A protein and the small-molecule ligand that binds it are described below.
Small molecule (SMILES): C[C@H](N)C(=O)N[C@@H](Cc1ccccc1)C(=O)N[C@@H](Cc1cnc[nH]1)C(=O)N[C@@H](CS)C(=O)N[C@@H](C)C(=O)N[C@H](C=O)CC(N)=O

Sequence of chain 1.A:
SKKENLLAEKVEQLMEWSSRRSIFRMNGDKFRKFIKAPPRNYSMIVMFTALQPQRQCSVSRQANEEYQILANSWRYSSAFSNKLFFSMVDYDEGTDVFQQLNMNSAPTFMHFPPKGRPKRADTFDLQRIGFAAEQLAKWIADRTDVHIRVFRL

Binding-site contacts:
Ligand atom CD2 contacts residue ARG56 of chain 1.A at 3.7 Å.
Ligand atom CE1 contacts residue TYR92 of chain 1.A at 3.7 Å (hydrophobic).
Ligand atom CE2 contacts residue ALA51 of chain 1.A at 3.9 Å (hydrophobic).
Ligand atom O contacts residue CYS58 of chain 1.A at 3.9 Å.
Ligand atom CE1 contacts residue PHE99 of chain 1.A at 4.1 Å (hydrophobic).
Ligand atom CG contacts residue TYR92 of chain 1.A at 3.7 Å (hydrophobic).
Ligand atom CB contacts residue GLN57 of chain 1.A at 3.9 Å.
Ligand atom O contacts residue SER59 of chain 1.A at 3.3 Å (h-bond).
Ligand atom NE2 contacts residue SER106 of chain 1.A at 3.9 Å.
Ligand atom CE1 contacts residue SER106 of chain 1.A at 4.0 Å.
Ligand atom C contacts residue ASN105 of chain 1.A at 3.6 Å.
Ligand atom CB contacts residue TYR92 of chain 1.A at 3.7 Å (hydrophobic).
Ligand atom O contacts residue GLN57 of chain 1.A at 3.6 Å.
Ligand atom O contacts residue ASN105 of chain 1.A at 3.4 Å.
Ligand atom O contacts residue GLN57 of chain 1.A at 3.0 Å (h-bond).
Ligand atom CA contacts residue ASN105 of chain 1.A at 3.4 Å.
Ligand atom CB contacts residue CYS58 of chain 1.A at 3.0 Å (hydrophobic).
Ligand atom CG contacts residue ASN105 of chain 1.A at 3.9 Å.
Ligand atom O contacts residue ASN105 of chain 1.A at 3.7 Å.
Ligand atom CE1 contacts residue SER106 of chain 1.A at 3.5 Å.
Ligand atom CD1 contacts residue TYR92 of chain 1.A at 3.6 Å (hydrophobic).
Ligand atom CD1 contacts residue SER106 of chain 1.A at 3.9 Å.
Ligand atom O contacts residue ARG56 of chain 1.A at 3.1 Å (salt-bridge).
Ligand atom CE1 contacts residue ASN105 of chain 1.A at 3.4 Å.
Ligand atom C contacts residue ARG56 of chain 1.A at 3.9 Å.
Ligand atom O contacts residue SER106 of chain 1.A at 2.6 Å (h-bond).
Ligand atom CZ contacts residue ALA51 of chain 1.A at 3.7 Å (hydrophobic).
Ligand atom CE1 contacts residue ASN105 of chain 1.A at 3.9 Å.
Ligand atom CD1 contacts residue ASN105 of chain 1.A at 3.6 Å.
Ligand atom CG contacts residue ASN105 of chain 1.A at 3.9 Å.
Ligand atom SG contacts residue ARG56 of chain 1.A at 3.8 Å.
Ligand atom C contacts residue SER106 of chain 1.A at 3.7 Å.
Ligand atom CZ contacts residue ALA107 of chain 1.A at 3.8 Å (hydrophobic).
Ligand atom C contacts residue GLN57 of chain 1.A at 2.5 Å.
Ligand atom SG contacts residue CYS58 of chain 1.A at 2.0 Å (h-bond).
Ligand atom CZ contacts residue SER106 of chain 1.A at 3.8 Å.
Ligand atom CD2 contacts residue SER106 of chain 1.A at 3.9 Å.
Ligand atom N contacts residue ASN105 of chain 1.A at 3.0 Å (h-bond).
Ligand atom ND1 contacts residue ASN105 of chain 1.A at 3.2 Å (h-bond).
Ligand atom CA contacts residue GLN57 of chain 1.A at 3.7 Å.